Sequence of chain 1.C:
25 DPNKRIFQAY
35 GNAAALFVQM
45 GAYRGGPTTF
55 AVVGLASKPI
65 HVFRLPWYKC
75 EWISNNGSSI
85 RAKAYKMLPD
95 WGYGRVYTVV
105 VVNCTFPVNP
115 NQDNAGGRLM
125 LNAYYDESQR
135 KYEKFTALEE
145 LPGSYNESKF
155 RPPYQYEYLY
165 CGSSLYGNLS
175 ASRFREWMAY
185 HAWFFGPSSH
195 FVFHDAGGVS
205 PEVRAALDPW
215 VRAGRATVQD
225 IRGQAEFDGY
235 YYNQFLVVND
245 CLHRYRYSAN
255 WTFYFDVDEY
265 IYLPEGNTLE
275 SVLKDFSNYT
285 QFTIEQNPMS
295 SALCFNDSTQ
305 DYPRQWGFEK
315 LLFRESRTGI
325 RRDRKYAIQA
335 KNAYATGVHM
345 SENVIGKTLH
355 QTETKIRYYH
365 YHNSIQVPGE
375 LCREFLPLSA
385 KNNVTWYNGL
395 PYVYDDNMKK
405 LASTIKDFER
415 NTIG

A small-molecule ligand and the protein it binds are described below.
Small molecule (SMILES): CC(=O)N[C@@H]1[C@@H](O)[C@H](O)[C@@H](CO)O[C@H]1O

Binding-site contacts:
Ligand atom C8 contacts residue PHE379 of chain 1.C at 4.0 Å (hydrophobic).
Ligand atom C1 contacts residue ASN300 of chain 1.C at 1.5 Å.
Ligand atom C7 contacts residue ASN300 of chain 1.C at 3.4 Å.
Ligand atom C4 contacts residue ASN300 of chain 1.C at 4.2 Å.
Ligand atom C7 contacts residue PHE379 of chain 1.C at 4.0 Å (hydrophobic).
Ligand atom C5 contacts residue ASN300 of chain 1.C at 3.6 Å.
Ligand atom C3 contacts residue ASN300 of chain 1.C at 3.9 Å.
Ligand atom N2 contacts residue ASN300 of chain 1.C at 3.1 Å (h-bond).
Ligand atom O7 contacts residue PHE379 of chain 1.C at 3.2 Å.
Ligand atom C8 contacts residue ASN300 of chain 1.C at 3.1 Å.
Ligand atom O5 contacts residue ASN300 of chain 1.C at 2.3 Å (h-bond).
Ligand atom C2 contacts residue ASN300 of chain 1.C at 2.6 Å.
Ligand atom O7 contacts residue ASN300 of chain 1.C at 4.3 Å.